This protein binds this small molecule.
Small molecule (SMILES): O=P(O)(O)C[C@H](O)Cn1cncn1

Sequence of chain 21.A:
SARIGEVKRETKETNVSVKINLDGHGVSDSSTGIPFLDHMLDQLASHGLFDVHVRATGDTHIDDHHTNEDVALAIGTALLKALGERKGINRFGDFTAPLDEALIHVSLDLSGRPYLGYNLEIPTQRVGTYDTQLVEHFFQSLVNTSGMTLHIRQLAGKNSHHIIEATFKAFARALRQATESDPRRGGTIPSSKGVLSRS

Sequence of chain 16.A:
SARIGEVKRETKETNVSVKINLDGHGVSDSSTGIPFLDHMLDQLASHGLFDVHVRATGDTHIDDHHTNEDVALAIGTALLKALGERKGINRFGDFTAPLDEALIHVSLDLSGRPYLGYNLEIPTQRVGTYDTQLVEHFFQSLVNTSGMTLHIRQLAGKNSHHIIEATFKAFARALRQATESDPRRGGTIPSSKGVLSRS

Binding-site contacts:
Ligand atom C7 contacts residue MN1 of chain 16.C at 3.3 Å.
Ligand atom N1 contacts residue HIS72 of chain 3.A at 3.1 Å (h-bond).
Ligand atom P9 contacts residue ARG97 of chain 16.A at 3.7 Å.
Ligand atom O10 contacts residue SER197 of chain 16.A at 2.6 Å (h-bond).
Ligand atom C6 contacts residue GLU19 of chain 3.A at 3.5 Å.
Ligand atom N4 contacts residue MN1 of chain 16.B at 2.2 Å.
Ligand atom N1 contacts residue GLU171 of chain 21.A at 3.3 Å (salt-bridge).
Ligand atom O13 contacts residue GLU171 of chain 21.A at 3.2 Å (salt-bridge).
Ligand atom N4 contacts residue GLU75 of chain 3.A at 3.0 Å (salt-bridge).
Ligand atom C8 contacts residue GLU171 of chain 21.A at 3.6 Å.
Ligand atom O13 contacts residue HIS72 of chain 3.A at 3.2 Å (h-bond).
Ligand atom C6 contacts residue MN1 of chain 16.C at 3.7 Å.
Ligand atom O12 contacts residue ARG119 of chain 16.A at 2.8 Å (salt-bridge).
Ligand atom O10 contacts residue ARG97 of chain 16.A at 2.8 Å (salt-bridge).
Ligand atom O11 contacts residue ARG119 of chain 16.A at 3.0 Å (salt-bridge).
Ligand atom C8 contacts residue SER198 of chain 16.A at 3.8 Å.
Ligand atom O13 contacts residue MN1 of chain 16.C at 2.3 Å.
Ligand atom O13 contacts residue HIS45 of chain 21.A at 3.1 Å (h-bond).
Ligand atom C5 contacts residue MN1 of chain 16.C at 3.3 Å.
Ligand atom C5 contacts residue HIS71 of chain 3.A at 3.2 Å.
Ligand atom N2 contacts residue MN1 of chain 16.C at 3.4 Å.
Ligand atom C5 contacts residue HIS72 of chain 3.A at 3.8 Å.
Ligand atom C7 contacts residue GLU19 of chain 3.A at 3.5 Å.
Ligand atom N2 contacts residue HIS72 of chain 3.A at 3.7 Å.
Ligand atom P9 contacts residue SER197 of chain 16.A at 3.7 Å.
Ligand atom O11 contacts residue ARG97 of chain 16.A at 2.9 Å (salt-bridge).
Ligand atom N4 contacts residue HIS168 of chain 21.A at 3.4 Å (h-bond).
Ligand atom O11 contacts residue LYS175 of chain 21.A at 2.7 Å (salt-bridge).
Ligand atom N1 contacts residue MN1 of chain 16.C at 2.3 Å.
Ligand atom C8 contacts residue GLU19 of chain 3.A at 3.6 Å.
Ligand atom N4 contacts residue HIS71 of chain 3.A at 3.0 Å (h-bond).
Ligand atom O13 contacts residue GLU19 of chain 3.A at 2.8 Å (salt-bridge).
Ligand atom C3 contacts residue GLU75 of chain 3.A at 3.2 Å.
Ligand atom C5 contacts residue HIS168 of chain 21.A at 3.8 Å.
Ligand atom O12 contacts residue LYS199 of chain 16.A at 2.7 Å (salt-bridge).
Ligand atom C5 contacts residue MN1 of chain 16.B at 3.3 Å.
Ligand atom C5 contacts residue HIS167 of chain 21.A at 3.4 Å.
Ligand atom C3 contacts residue MN1 of chain 16.B at 3.2 Å.
Ligand atom C7 contacts residue GLU171 of chain 21.A at 3.1 Å.
Ligand atom N1 contacts residue HIS167 of chain 21.A at 3.3 Å (h-bond).

Sequence of chain 3.A:
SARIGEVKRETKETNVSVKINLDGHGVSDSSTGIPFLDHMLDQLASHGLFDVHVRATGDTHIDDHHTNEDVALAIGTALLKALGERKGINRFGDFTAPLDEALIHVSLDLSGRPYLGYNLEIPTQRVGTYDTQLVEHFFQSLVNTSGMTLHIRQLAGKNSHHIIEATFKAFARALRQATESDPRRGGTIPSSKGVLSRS